The protein below binds the small molecule below.
Small molecule (SMILES): O=P(O)(O)OC[C@H]1O[C@H](O)[C@H](O)[C@@H](O)[C@@H]1O

Binding-site contacts:
Ligand atom C2 contacts residue ASP216 of chain 1.B at 3.6 Å.
Ligand atom O2 contacts residue ASP216 of chain 1.B at 3.1 Å (salt-bridge).
Ligand atom C6 contacts residue PRO8 of chain 1.B at 3.5 Å (hydrophobic).
Ligand atom O1P contacts residue THR36 of chain 1.B at 2.7 Å (h-bond).
Ligand atom O3 contacts residue TYR9 of chain 1.B at 3.1 Å.
Ligand atom O4 contacts residue PRO8 of chain 1.B at 3.4 Å.
Ligand atom O2P contacts residue THR139 of chain 1.B at 2.9 Å (h-bond).
Ligand atom O1 contacts residue THR139 of chain 1.B at 3.0 Å (h-bond).
Ligand atom C2 contacts residue ASN214 of chain 1.B at 3.7 Å.
Ligand atom O5 contacts residue TYR188 of chain 1.B at 3.5 Å.
Ligand atom P contacts residue THR36 of chain 1.B at 3.7 Å.
Ligand atom O2P contacts residue THR170 of chain 1.B at 2.7 Å (h-bond).
Ligand atom O6 contacts residue THR36 of chain 1.B at 3.4 Å (h-bond).
Ligand atom C5 contacts residue TYR188 of chain 1.B at 3.5 Å (hydrophobic).
Ligand atom O3P contacts residue THR170 of chain 1.B at 3.3 Å (h-bond).
Ligand atom C6 contacts residue TYR188 of chain 1.B at 3.9 Å (hydrophobic).
Ligand atom C1 contacts residue THR138 of chain 1.B at 3.5 Å.
Ligand atom O1P contacts residue THR137 of chain 1.B at 3.2 Å.
Ligand atom O1 contacts residue ASN214 of chain 1.B at 2.9 Å (h-bond).
Ligand atom P contacts residue THR137 of chain 1.B at 3.9 Å.
Ligand atom O2P contacts residue THR137 of chain 1.B at 3.4 Å.
Ligand atom C1 contacts residue ASN214 of chain 1.B at 3.6 Å.
Ligand atom C3 contacts residue ASP216 of chain 1.B at 3.6 Å.
Ligand atom O1 contacts residue TYR188 of chain 1.B at 3.4 Å.
Ligand atom C3 contacts residue TYR9 of chain 1.B at 3.8 Å (hydrophobic).
Ligand atom C1 contacts residue THR139 of chain 1.B at 3.2 Å.
Ligand atom P contacts residue THR170 of chain 1.B at 3.6 Å.
Ligand atom O1P contacts residue SER35 of chain 1.B at 3.9 Å.
Ligand atom C2 contacts residue THR138 of chain 1.B at 3.9 Å.
Ligand atom O3 contacts residue GLY57 of chain 1.B at 3.8 Å.
Ligand atom P contacts residue THR138 of chain 1.B at 3.6 Å.
Ligand atom O5 contacts residue THR139 of chain 1.B at 2.7 Å (h-bond).
Ligand atom O4 contacts residue TYR9 of chain 1.B at 3.1 Å.
Ligand atom O2 contacts residue ASN214 of chain 1.B at 3.1 Å (h-bond).
Ligand atom O3 contacts residue ASP216 of chain 1.B at 2.6 Å (salt-bridge).
Ligand atom O3 contacts residue GLY58 of chain 1.B at 2.9 Å (h-bond).
Ligand atom O1P contacts residue THR138 of chain 1.B at 2.8 Å (h-bond).
Ligand atom O2P contacts residue THR138 of chain 1.B at 3.3 Å (h-bond).
Ligand atom O6 contacts residue PRO8 of chain 1.B at 3.2 Å.
Ligand atom O2 contacts residue MET98 of chain 1.B at 3.2 Å.

Sequence of chain 1.B:
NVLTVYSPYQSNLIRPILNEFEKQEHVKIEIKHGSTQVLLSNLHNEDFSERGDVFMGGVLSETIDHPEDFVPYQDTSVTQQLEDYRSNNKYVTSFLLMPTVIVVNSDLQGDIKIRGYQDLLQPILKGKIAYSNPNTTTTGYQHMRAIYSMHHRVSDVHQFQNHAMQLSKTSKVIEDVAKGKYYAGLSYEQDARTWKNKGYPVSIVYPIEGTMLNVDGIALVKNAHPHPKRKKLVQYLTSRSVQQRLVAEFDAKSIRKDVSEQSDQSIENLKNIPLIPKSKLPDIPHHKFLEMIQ